Sequence of chain 40.D:
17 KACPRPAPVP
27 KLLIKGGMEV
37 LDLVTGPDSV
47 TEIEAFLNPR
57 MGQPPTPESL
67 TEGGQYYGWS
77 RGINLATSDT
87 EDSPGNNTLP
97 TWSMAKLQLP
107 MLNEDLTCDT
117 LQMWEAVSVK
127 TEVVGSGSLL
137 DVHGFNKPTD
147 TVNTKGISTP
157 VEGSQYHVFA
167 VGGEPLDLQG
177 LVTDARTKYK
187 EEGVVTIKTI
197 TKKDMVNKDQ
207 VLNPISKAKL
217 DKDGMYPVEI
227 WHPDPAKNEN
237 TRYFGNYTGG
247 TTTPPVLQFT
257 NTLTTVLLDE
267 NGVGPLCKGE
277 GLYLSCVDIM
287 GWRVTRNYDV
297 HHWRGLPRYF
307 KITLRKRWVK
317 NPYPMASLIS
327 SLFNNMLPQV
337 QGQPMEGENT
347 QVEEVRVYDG

Sequence of chain 40.C:
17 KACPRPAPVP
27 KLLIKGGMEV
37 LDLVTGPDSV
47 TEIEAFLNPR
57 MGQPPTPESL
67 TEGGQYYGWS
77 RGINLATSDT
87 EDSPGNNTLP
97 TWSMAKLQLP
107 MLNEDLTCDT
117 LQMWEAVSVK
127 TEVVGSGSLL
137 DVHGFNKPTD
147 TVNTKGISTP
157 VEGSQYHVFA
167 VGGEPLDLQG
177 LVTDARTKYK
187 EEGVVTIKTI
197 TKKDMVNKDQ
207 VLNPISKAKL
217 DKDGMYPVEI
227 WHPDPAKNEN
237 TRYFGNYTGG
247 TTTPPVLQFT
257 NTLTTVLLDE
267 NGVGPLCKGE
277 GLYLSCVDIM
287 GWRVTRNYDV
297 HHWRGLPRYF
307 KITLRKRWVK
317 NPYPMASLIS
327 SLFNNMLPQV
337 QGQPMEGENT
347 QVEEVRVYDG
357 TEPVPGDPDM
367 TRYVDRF

This protein binds this small molecule.
Small molecule (SMILES): CC(=O)N[C@@H]1[C@@H](O[C@@H]2O[C@H](CO)[C@H](O)[C@H](O[C@]3(C(=O)O)C[C@H](O)[C@@H](NC(C)=O)[C@H]([C@H](O)[C@H](O)CO)O3)[C@H]2O)[C@H](O)[C@@H](CO[C@]2(C(=O)O)C[C@H](O)[C@@H](NC(C)=O)[C@H]([C@H](O)[C@H](O)CO)O2)O[C@H]1O

Binding-site contacts:
Ligand atom C4 contacts residue GLY78 of chain 40.C at 3.5 Å.
Ligand atom C3 contacts residue GLY78 of chain 40.C at 3.8 Å.
Ligand atom C11 contacts residue ASP85 of chain 40.D at 4.0 Å.
Ligand atom C6 contacts residue TYR72 of chain 40.C at 3.7 Å (hydrophobic).
Ligand atom O8 contacts residue TYR72 of chain 40.C at 4.0 Å.
Ligand atom C3 contacts residue ARG77 of chain 40.C at 4.3 Å.
Ligand atom C10 contacts residue TYR72 of chain 40.C at 4.0 Å (hydrophobic).
Ligand atom O1A contacts residue ARG77 of chain 40.C at 2.9 Å (salt-bridge).
Ligand atom C11 contacts residue TYR72 of chain 40.C at 4.2 Å (hydrophobic).
Ligand atom O1B contacts residue SER89 of chain 40.C at 4.4 Å.
Ligand atom C3 contacts residue GLY78 of chain 40.C at 4.1 Å.
Ligand atom C1 contacts residue GLY78 of chain 40.C at 4.0 Å.
Ligand atom C3 contacts residue HIS298 of chain 40.C at 4.0 Å.
Ligand atom O8 contacts residue ARG77 of chain 40.C at 3.5 Å (salt-bridge).
Ligand atom C4 contacts residue HIS298 of chain 40.C at 3.9 Å.
Ligand atom C5 contacts residue TYR72 of chain 40.C at 3.5 Å (hydrophobic).
Ligand atom O6 contacts residue ASN93 of chain 40.C at 4.3 Å.
Ligand atom O4 contacts residue THR291 of chain 40.C at 3.9 Å.
Ligand atom C8 contacts residue ARG77 of chain 40.C at 4.4 Å.
Ligand atom C1 contacts residue TYR72 of chain 40.C at 4.3 Å (hydrophobic).
Ligand atom O4 contacts residue GLY78 of chain 40.C at 3.4 Å.
Ligand atom O4 contacts residue ASN80 of chain 40.C at 4.4 Å.
Ligand atom O3 contacts residue GLY78 of chain 40.C at 3.5 Å.
Ligand atom C7 contacts residue TYR72 of chain 40.C at 4.3 Å (hydrophobic).
Ligand atom O4 contacts residue HIS298 of chain 40.C at 3.1 Å (h-bond).
Ligand atom O1B contacts residue TYR72 of chain 40.C at 4.2 Å.
Ligand atom O4 contacts residue TYR72 of chain 40.C at 4.0 Å.
Ligand atom O10 contacts residue ASN293 of chain 40.C at 4.5 Å.
Ligand atom C2 contacts residue GLY78 of chain 40.C at 4.0 Å.
Ligand atom O1A contacts residue TYR72 of chain 40.C at 4.0 Å.
Ligand atom O1A contacts residue GLY78 of chain 40.C at 3.1 Å (h-bond).
Ligand atom C6 contacts residue ASN93 of chain 40.C at 3.9 Å.
Ligand atom C1 contacts residue ARG77 of chain 40.C at 3.4 Å.
Ligand atom O4 contacts residue ILE79 of chain 40.C at 3.9 Å.
Ligand atom C4 contacts residue TYR72 of chain 40.C at 3.5 Å (hydrophobic).
Ligand atom O1B contacts residue ARG77 of chain 40.C at 3.1 Å (salt-bridge).
Ligand atom N5 contacts residue TYR72 of chain 40.C at 2.9 Å (h-bond).